The small molecule below binds the protein below.
Small molecule (SMILES): C[C@@H]1CCCCCCOCC(=O)N(C)[C@@H](C)C(=O)N[C@H]([C@H](O)CNC2(c3cccc(C(C)(C)C)c3)CC2)C1

Binding-site contacts:
Ligand atom C64 contacts residue THR88 of chain 1.B at 3.5 Å.
Ligand atom N5 contacts residue GLY246 of chain 1.B at 2.9 Å (h-bond).
Ligand atom O44 contacts residue GLY50 of chain 1.B at 3.5 Å (h-bond).
Ligand atom O81 contacts residue GLN89 of chain 1.B at 3.5 Å (h-bond).
Ligand atom C86 contacts residue GLN89 of chain 1.B at 3.6 Å.
Ligand atom O37 contacts residue THR247 of chain 1.B at 3.5 Å.
Ligand atom C52 contacts residue GLY50 of chain 1.B at 3.4 Å.
Ligand atom N49 contacts residue ASP244 of chain 1.B at 3.0 Å (salt-bridge).
Ligand atom C42 contacts residue ASP48 of chain 1.B at 3.7 Å.
Ligand atom C51 contacts residue ASP244 of chain 1.B at 3.7 Å.
Ligand atom C51 contacts residue GLY50 of chain 1.B at 3.5 Å.
Ligand atom O32 contacts residue THR248 of chain 1.B at 3.2 Å (h-bond).
Ligand atom C55 contacts residue ASP244 of chain 1.B at 3.3 Å.
Ligand atom N5 contacts residue THR247 of chain 1.B at 3.6 Å.
Ligand atom O81 contacts residue TYR87 of chain 1.B at 3.6 Å.
Ligand atom C73 contacts residue PRO86 of chain 1.B at 3.5 Å (hydrophobic).
Ligand atom C38 contacts residue TYR87 of chain 1.B at 3.5 Å (hydrophobic).
Ligand atom C64 contacts residue PRO86 of chain 1.B at 3.7 Å (hydrophobic).
Ligand atom C52 contacts residue ILE242 of chain 1.B at 3.4 Å (hydrophobic).
Ligand atom C62 contacts residue PRO86 of chain 1.B at 3.0 Å (hydrophobic).
Ligand atom O81 contacts residue THR88 of chain 1.B at 3.2 Å.
Ligand atom C7 contacts residue GLY246 of chain 1.B at 3.5 Å.
Ligand atom C42 contacts residue ASP244 of chain 1.B at 3.7 Å.
Ligand atom O44 contacts residue ASP48 of chain 1.B at 2.7 Å (salt-bridge).
Ligand atom C7 contacts residue TYR87 of chain 1.B at 3.5 Å (hydrophobic).
Ligand atom C66 contacts residue THR88 of chain 1.B at 3.1 Å.
Ligand atom C77 contacts residue SER51 of chain 1.B at 3.7 Å.
Ligand atom C9 contacts residue GLY246 of chain 1.B at 3.4 Å.
Ligand atom C46 contacts residue ASP244 of chain 1.B at 3.3 Å.
Ligand atom N49 contacts residue GLY50 of chain 1.B at 3.0 Å (h-bond).
Ligand atom C52 contacts residue TYR214 of chain 1.B at 3.4 Å (hydrophobic).
Ligand atom O44 contacts residue TYR87 of chain 1.B at 3.2 Å.
Ligand atom C9 contacts residue TYR87 of chain 1.B at 3.6 Å (hydrophobic).
Ligand atom C46 contacts residue THR247 of chain 1.B at 3.6 Å.
Ligand atom C38 contacts residue GLN89 of chain 1.B at 3.6 Å.
Ligand atom C23 contacts residue LEU46 of chain 1.B at 3.5 Å (hydrophobic).
Ligand atom O37 contacts residue THR248 of chain 1.B at 3.0 Å (h-bond).
Ligand atom C55 contacts residue ILE242 of chain 1.B at 3.7 Å (hydrophobic).
Ligand atom C59 contacts residue GLY50 of chain 1.B at 3.4 Å.
Ligand atom C82 contacts residue THR88 of chain 1.B at 3.6 Å.

Sequence of chain 1.B:
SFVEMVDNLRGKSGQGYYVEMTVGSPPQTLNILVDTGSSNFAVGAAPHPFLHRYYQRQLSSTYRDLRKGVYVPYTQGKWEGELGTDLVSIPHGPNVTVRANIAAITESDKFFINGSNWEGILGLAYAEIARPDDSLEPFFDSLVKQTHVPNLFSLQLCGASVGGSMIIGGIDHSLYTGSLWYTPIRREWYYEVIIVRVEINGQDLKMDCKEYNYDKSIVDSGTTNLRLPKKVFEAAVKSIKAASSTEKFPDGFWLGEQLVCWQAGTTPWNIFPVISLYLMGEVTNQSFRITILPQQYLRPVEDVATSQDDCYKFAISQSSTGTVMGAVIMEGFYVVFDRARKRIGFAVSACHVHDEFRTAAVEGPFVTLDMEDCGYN